Sequence of chain 1.E:
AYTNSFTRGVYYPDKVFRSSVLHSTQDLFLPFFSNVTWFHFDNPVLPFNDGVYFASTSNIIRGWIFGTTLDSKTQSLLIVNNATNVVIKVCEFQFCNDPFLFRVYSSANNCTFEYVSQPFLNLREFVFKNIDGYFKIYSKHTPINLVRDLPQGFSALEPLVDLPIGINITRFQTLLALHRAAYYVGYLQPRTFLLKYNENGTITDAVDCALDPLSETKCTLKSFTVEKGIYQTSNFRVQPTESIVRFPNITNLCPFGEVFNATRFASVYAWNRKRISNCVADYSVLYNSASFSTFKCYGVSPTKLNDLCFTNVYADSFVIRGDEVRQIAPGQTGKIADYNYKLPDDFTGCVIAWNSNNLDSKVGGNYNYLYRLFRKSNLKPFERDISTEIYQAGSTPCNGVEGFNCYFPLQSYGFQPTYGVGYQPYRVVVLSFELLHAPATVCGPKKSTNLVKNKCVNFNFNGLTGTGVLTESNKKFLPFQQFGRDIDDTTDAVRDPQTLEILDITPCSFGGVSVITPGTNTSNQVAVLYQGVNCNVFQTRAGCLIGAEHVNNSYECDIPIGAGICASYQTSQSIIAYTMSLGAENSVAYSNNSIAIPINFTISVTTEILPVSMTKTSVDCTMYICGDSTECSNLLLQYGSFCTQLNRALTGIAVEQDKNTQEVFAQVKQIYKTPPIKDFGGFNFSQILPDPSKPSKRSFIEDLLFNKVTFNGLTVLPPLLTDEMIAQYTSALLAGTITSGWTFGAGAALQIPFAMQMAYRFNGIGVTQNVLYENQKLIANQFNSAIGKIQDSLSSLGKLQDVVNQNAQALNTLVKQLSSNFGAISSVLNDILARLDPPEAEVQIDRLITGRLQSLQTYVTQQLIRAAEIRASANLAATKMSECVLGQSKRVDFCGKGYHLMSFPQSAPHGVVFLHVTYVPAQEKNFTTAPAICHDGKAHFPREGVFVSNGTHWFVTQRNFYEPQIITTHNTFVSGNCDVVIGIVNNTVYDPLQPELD

A small-molecule ligand and the protein it binds are described below.
Small molecule (SMILES): CC(=O)N[C@@H]1[C@@H](O)[C@H](O)[C@@H](CO)O[C@H]1O

Sequence of chain 1.F:
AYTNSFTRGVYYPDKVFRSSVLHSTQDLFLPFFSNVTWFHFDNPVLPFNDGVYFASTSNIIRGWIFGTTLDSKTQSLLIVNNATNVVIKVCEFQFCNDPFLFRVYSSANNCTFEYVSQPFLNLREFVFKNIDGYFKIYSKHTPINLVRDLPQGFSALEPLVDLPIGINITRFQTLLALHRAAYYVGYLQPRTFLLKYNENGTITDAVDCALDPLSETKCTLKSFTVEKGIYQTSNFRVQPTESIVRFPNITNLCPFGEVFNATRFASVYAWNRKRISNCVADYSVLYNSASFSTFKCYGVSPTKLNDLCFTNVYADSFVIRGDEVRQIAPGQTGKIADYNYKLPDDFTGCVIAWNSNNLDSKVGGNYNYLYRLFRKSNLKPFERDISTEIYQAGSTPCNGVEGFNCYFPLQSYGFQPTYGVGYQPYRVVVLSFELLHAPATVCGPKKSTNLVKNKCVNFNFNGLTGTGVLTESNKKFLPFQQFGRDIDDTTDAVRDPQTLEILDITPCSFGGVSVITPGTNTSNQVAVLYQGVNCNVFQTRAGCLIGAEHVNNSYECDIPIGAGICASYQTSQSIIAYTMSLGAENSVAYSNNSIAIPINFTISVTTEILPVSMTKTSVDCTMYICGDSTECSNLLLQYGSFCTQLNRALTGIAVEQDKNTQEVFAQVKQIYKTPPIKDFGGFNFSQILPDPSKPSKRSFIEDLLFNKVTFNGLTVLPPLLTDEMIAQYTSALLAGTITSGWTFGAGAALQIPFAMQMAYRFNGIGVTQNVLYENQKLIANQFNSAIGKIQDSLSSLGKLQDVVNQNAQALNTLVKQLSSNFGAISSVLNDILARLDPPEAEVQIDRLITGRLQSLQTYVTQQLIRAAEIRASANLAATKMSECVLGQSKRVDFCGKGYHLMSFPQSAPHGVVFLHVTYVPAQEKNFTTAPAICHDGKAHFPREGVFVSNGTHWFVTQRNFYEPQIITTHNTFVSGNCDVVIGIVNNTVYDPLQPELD

Binding-site contacts:
Ligand atom C3 contacts residue ASN737 of chain 1.E at 3.8 Å.
Ligand atom C1 contacts residue ASN737 of chain 1.E at 1.4 Å.
Ligand atom O5 contacts residue ASN737 of chain 1.E at 2.4 Å (h-bond).
Ligand atom C1 contacts residue ASP824 of chain 1.F at 4.2 Å.
Ligand atom C4 contacts residue ASN737 of chain 1.E at 4.2 Å.
Ligand atom O5 contacts residue ASP824 of chain 1.F at 4.0 Å.
Ligand atom C5 contacts residue ASN737 of chain 1.E at 3.7 Å.
Ligand atom O7 contacts residue ASN737 of chain 1.E at 3.1 Å (h-bond).
Ligand atom C2 contacts residue ASN737 of chain 1.E at 2.5 Å.
Ligand atom C8 contacts residue ASN737 of chain 1.E at 4.3 Å.
Ligand atom C7 contacts residue ASN737 of chain 1.E at 3.2 Å.
Ligand atom O7 contacts residue ASP824 of chain 1.F at 4.2 Å.
Ligand atom N2 contacts residue ASN737 of chain 1.E at 2.9 Å (h-bond).
Ligand atom C8 contacts residue ILE1158 of chain 1.E at 4.4 Å (hydrophobic).